Binding-site contacts:
Ligand atom C4 contacts residue ASN67 of chain 35.E at 4.2 Å.
Ligand atom C2 contacts residue ASN67 of chain 35.E at 2.4 Å.
Ligand atom C7 contacts residue MET118 of chain 35.E at 3.8 Å (hydrophobic).
Ligand atom O7 contacts residue ASN67 of chain 35.E at 4.5 Å.
Ligand atom C3 contacts residue ASN67 of chain 35.E at 3.6 Å.
Ligand atom C8 contacts residue ASN67 of chain 35.E at 3.6 Å.
Ligand atom C8 contacts residue MET118 of chain 35.E at 4.1 Å (hydrophobic).
Ligand atom C8 contacts residue PHE90 of chain 35.E at 4.4 Å (hydrophobic).
Ligand atom O7 contacts residue ARG89 of chain 35.E at 4.2 Å.
Ligand atom C5 contacts residue ASN67 of chain 35.E at 3.7 Å.
Ligand atom C7 contacts residue ASN67 of chain 35.E at 3.8 Å.
Ligand atom O5 contacts residue ASN67 of chain 35.E at 2.4 Å (h-bond).
Ligand atom N2 contacts residue ASN67 of chain 35.E at 3.3 Å (h-bond).
Ligand atom O3 contacts residue ASN67 of chain 35.E at 3.8 Å.
Ligand atom C1 contacts residue ASN67 of chain 35.E at 1.4 Å.
Ligand atom O7 contacts residue MET118 of chain 35.E at 3.5 Å.

A protein and the small-molecule ligand that binds it are described below.
Small molecule (SMILES): CC(=O)N[C@@H]1[C@@H](O)[C@H](O)[C@@H](CO)O[C@H]1O

Sequence of chain 35.E:
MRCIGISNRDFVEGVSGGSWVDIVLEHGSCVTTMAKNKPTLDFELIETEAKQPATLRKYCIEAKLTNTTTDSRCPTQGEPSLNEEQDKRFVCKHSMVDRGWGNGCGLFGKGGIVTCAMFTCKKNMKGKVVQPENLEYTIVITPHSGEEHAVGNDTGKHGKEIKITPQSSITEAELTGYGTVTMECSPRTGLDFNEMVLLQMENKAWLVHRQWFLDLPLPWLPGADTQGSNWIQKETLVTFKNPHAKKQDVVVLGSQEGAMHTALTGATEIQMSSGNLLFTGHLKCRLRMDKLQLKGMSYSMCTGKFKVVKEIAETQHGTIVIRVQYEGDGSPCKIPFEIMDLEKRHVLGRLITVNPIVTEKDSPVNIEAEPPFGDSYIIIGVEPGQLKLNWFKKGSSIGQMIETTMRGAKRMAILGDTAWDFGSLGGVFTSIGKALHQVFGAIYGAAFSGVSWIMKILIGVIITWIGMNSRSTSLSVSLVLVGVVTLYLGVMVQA